Sequence of chain 1.C:
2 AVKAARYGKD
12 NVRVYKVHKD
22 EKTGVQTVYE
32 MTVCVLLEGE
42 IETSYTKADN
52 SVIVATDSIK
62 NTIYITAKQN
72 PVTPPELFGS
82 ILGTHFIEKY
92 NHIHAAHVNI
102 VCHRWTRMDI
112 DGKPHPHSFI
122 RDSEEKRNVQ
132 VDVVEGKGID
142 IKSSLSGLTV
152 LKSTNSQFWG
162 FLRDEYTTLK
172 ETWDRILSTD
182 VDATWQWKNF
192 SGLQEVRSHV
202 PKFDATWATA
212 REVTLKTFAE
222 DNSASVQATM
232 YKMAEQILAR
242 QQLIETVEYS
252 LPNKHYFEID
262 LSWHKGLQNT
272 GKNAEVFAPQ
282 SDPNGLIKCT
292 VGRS

Sequence of chain 1.D:
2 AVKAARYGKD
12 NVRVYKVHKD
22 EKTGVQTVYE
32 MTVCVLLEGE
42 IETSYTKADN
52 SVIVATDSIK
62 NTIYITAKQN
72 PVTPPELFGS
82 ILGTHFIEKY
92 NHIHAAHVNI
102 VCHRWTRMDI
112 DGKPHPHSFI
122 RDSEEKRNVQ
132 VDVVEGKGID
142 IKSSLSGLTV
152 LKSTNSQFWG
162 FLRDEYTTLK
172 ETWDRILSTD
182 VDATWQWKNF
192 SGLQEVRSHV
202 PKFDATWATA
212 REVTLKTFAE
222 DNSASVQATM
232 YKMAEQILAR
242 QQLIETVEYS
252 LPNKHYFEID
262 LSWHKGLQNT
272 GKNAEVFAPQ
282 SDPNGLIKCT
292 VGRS

This protein binds this small molecule.
Small molecule (SMILES): Nc1c([N+](=O)[O-])[nH]c(=O)[nH]c1=O

Binding-site contacts:
Ligand atom C4 contacts residue PHE159 of chain 1.C at 3.3 Å (hydrophobic).
Ligand atom OD2 contacts residue ASN254 of chain 1.C at 3.8 Å.
Ligand atom N3 contacts residue ARG176 of chain 1.C at 2.9 Å (salt-bridge).
Ligand atom N4 contacts residue PHE159 of chain 1.C at 3.5 Å.
Ligand atom O6 contacts residue PHE159 of chain 1.C at 4.1 Å.
Ligand atom OD2 contacts residue PHE159 of chain 1.C at 3.9 Å.
Ligand atom OD1 contacts residue ALA56 of chain 1.D at 3.9 Å.
Ligand atom C4 contacts residue THR57 of chain 1.D at 4.1 Å.
Ligand atom O6 contacts residue ILE54 of chain 1.D at 3.9 Å.
Ligand atom N1 contacts residue PHE159 of chain 1.C at 3.5 Å.
Ligand atom N5 contacts residue THR57 of chain 1.D at 2.5 Å (h-bond).
Ligand atom N4 contacts residue LEU170 of chain 1.C at 4.1 Å.
Ligand atom O2 contacts residue PHE159 of chain 1.C at 3.8 Å.
Ligand atom N3 contacts residue ASN254 of chain 1.C at 3.6 Å (h-bond).
Ligand atom N1 contacts residue GLN228 of chain 1.C at 3.4 Å (h-bond).
Ligand atom O2 contacts residue VAL227 of chain 1.C at 3.1 Å (h-bond).
Ligand atom OD1 contacts residue LEU170 of chain 1.C at 3.9 Å.
Ligand atom N5 contacts residue ALA56 of chain 1.D at 3.4 Å.
Ligand atom C6 contacts residue THR57 of chain 1.D at 4.1 Å.
Ligand atom C6 contacts residue PHE159 of chain 1.C at 3.5 Å (hydrophobic).
Ligand atom OD1 contacts residue ASP58 of chain 1.D at 3.6 Å (salt-bridge).
Ligand atom C4 contacts residue ASN254 of chain 1.C at 4.1 Å.
Ligand atom O6 contacts residue GLN228 of chain 1.C at 2.7 Å (h-bond).
Ligand atom N3 contacts residue PHE159 of chain 1.C at 3.6 Å.
Ligand atom C4 contacts residue ARG176 of chain 1.C at 3.9 Å.
Ligand atom O6 contacts residue THR57 of chain 1.D at 3.9 Å.
Ligand atom OD1 contacts residue THR57 of chain 1.D at 3.0 Å (h-bond).
Ligand atom OD2 contacts residue ARG176 of chain 1.C at 3.2 Å (salt-bridge).
Ligand atom C2 contacts residue PHE159 of chain 1.C at 3.6 Å (hydrophobic).
Ligand atom O2 contacts residue ARG176 of chain 1.C at 2.4 Å (salt-bridge).
Ligand atom N4 contacts residue THR57 of chain 1.D at 3.6 Å.
Ligand atom C6 contacts residue GLN228 of chain 1.C at 3.5 Å.
Ligand atom N5 contacts residue PHE159 of chain 1.C at 3.9 Å.
Ligand atom N4 contacts residue ARG176 of chain 1.C at 4.0 Å.
Ligand atom O6 contacts residue TYR8 of chain 1.D at 3.9 Å.
Ligand atom O2 contacts residue SER226 of chain 1.C at 3.8 Å.
Ligand atom C2 contacts residue ARG176 of chain 1.C at 3.2 Å.
Ligand atom C5 contacts residue PHE159 of chain 1.C at 3.4 Å (hydrophobic).
Ligand atom OD1 contacts residue PHE159 of chain 1.C at 3.9 Å.
Ligand atom C5 contacts residue THR57 of chain 1.D at 3.7 Å.